Sequence of chain 1.D:
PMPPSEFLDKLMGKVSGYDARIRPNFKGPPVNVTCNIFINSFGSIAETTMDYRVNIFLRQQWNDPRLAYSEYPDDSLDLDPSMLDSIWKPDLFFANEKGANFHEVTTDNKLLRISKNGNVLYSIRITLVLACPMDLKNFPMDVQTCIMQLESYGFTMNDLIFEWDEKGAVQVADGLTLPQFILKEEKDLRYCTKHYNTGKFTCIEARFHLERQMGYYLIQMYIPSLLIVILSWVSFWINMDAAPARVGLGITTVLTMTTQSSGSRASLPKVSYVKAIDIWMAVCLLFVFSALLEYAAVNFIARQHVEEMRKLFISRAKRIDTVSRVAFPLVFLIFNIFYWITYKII

This small molecule binds to this protein.
Small molecule (SMILES): NCCCC(=O)O

Sequence of chain 1.C:
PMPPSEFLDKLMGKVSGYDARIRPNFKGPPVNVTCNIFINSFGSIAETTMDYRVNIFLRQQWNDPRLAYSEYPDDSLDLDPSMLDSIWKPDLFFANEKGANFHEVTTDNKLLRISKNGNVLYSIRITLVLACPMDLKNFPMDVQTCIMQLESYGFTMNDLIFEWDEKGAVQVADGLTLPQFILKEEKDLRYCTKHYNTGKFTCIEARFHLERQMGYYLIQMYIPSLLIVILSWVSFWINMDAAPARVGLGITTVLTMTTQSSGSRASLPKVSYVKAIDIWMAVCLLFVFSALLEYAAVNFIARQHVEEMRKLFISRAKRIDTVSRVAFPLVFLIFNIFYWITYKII

Binding-site contacts:
Ligand atom N contacts residue TYR183 of chain 1.D at 3.8 Å.
Ligand atom CD contacts residue TYR226 of chain 1.D at 4.2 Å (hydrophobic).
Ligand atom C contacts residue PHE87 of chain 1.C at 4.0 Å (hydrophobic).
Ligand atom CD contacts residue PHE231 of chain 1.D at 3.6 Å (hydrophobic).
Ligand atom O contacts residue ARG89 of chain 1.C at 3.0 Å (salt-bridge).
Ligand atom N contacts residue PHE123 of chain 1.D at 3.7 Å.
Ligand atom OXT contacts residue PHE87 of chain 1.C at 3.4 Å.
Ligand atom O contacts residue LEU141 of chain 1.C at 3.6 Å.
Ligand atom O contacts residue SER153 of chain 1.C at 2.9 Å (h-bond).
Ligand atom OXT contacts residue ARG89 of chain 1.C at 3.3 Å (salt-bridge).
Ligand atom C contacts residue ARG89 of chain 1.C at 3.2 Å.
Ligand atom N contacts residue TYR226 of chain 1.D at 3.9 Å.
Ligand atom N contacts residue GLU181 of chain 1.D at 4.0 Å.
Ligand atom CB contacts residue PHE231 of chain 1.D at 4.0 Å (hydrophobic).
Ligand atom CG contacts residue PHE87 of chain 1.C at 3.9 Å (hydrophobic).
Ligand atom CG contacts residue TYR183 of chain 1.D at 4.1 Å (hydrophobic).
Ligand atom C contacts residue TYR183 of chain 1.D at 3.9 Å (hydrophobic).
Ligand atom OXT contacts residue TYR183 of chain 1.D at 2.8 Å (h-bond).
Ligand atom O contacts residue THR228 of chain 1.D at 4.3 Å.
Ligand atom CD contacts residue TYR183 of chain 1.D at 3.9 Å (hydrophobic).
Ligand atom C contacts residue SER153 of chain 1.C at 3.1 Å.
Ligand atom CD contacts residue SER182 of chain 1.D at 3.3 Å.
Ligand atom CG contacts residue ARG89 of chain 1.C at 3.5 Å.
Ligand atom CB contacts residue SER182 of chain 1.D at 4.4 Å.
Ligand atom N contacts residue SER182 of chain 1.D at 3.5 Å (h-bond).
Ligand atom N contacts residue PHE87 of chain 1.C at 4.0 Å.
Ligand atom OXT contacts residue SER153 of chain 1.C at 2.5 Å (h-bond).
Ligand atom CB contacts residue TYR183 of chain 1.D at 3.6 Å (hydrophobic).